Binding-site contacts:
Ligand atom O contacts residue THR59 of chain 1.D at 3.3 Å.
Ligand atom SG contacts residue ASP44 of chain 1.D at 3.4 Å (salt-bridge).
Ligand atom N contacts residue GLU41 of chain 1.D at 2.9 Å (salt-bridge).
Ligand atom CZ contacts residue ILE37 of chain 1.D at 3.7 Å (hydrophobic).
Ligand atom CB contacts residue MET98 of chain 1.D at 3.5 Å (hydrophobic).
Ligand atom N contacts residue GLU41 of chain 1.D at 2.9 Å (salt-bridge).
Ligand atom CD2 contacts residue ARG96 of chain 1.D at 3.3 Å.
Ligand atom CH2 contacts residue ASP105 of chain 1.D at 3.6 Å.
Ligand atom CB contacts residue TYR39 of chain 1.D at 3.5 Å (hydrophobic).
Ligand atom CB contacts residue TYR39 of chain 1.D at 3.4 Å (hydrophobic).
Ligand atom CB contacts residue GLU41 of chain 1.D at 3.7 Å.
Ligand atom CA contacts residue GLU41 of chain 1.D at 3.6 Å.
Ligand atom O contacts residue ARG96 of chain 1.D at 3.5 Å (salt-bridge).
Ligand atom CE contacts residue VAL51 of chain 1.D at 3.5 Å (hydrophobic).
Ligand atom CG contacts residue TYR39 of chain 1.D at 3.6 Å (hydrophobic).
Ligand atom CD1 contacts residue MET98 of chain 1.D at 3.6 Å (hydrophobic).
Ligand atom CD2 contacts residue TYR39 of chain 1.D at 3.3 Å (hydrophobic).
Ligand atom CB contacts residue GLU43 of chain 1.D at 3.6 Å.
Ligand atom CB contacts residue ASP44 of chain 1.D at 3.6 Å.
Ligand atom CD2 contacts residue GLN49 of chain 1.D at 3.6 Å.
Ligand atom CE2 contacts residue TYR39 of chain 1.D at 3.5 Å (hydrophobic).
Ligand atom C contacts residue GLU41 of chain 1.D at 3.6 Å.
Ligand atom C1 contacts residue GLN49 of chain 1.D at 3.5 Å.
Ligand atom CA contacts residue ASP44 of chain 1.D at 3.6 Å.
Ligand atom CD2 contacts residue TYR106 of chain 1.D at 3.5 Å (hydrophobic).
Ligand atom CG contacts residue MET98 of chain 1.D at 3.6 Å (hydrophobic).
Ligand atom CB contacts residue GLU41 of chain 1.D at 3.5 Å.
Ligand atom CZ3 contacts residue ASP105 of chain 1.D at 3.5 Å.
Ligand atom CB contacts residue MET98 of chain 1.D at 3.1 Å (hydrophobic).
Ligand atom CB contacts residue GLU41 of chain 1.D at 3.1 Å.
Ligand atom CE1 contacts residue ILE99 of chain 1.D at 3.6 Å (hydrophobic).
Ligand atom CE2 contacts residue GLN49 of chain 1.D at 3.6 Å.
Ligand atom O contacts residue ASN46 of chain 1.D at 2.9 Å (h-bond).
Ligand atom CE1 contacts residue THR59 of chain 1.D at 3.6 Å.
Ligand atom CE1 contacts residue SER100 of chain 1.D at 3.5 Å.
Ligand atom CZ contacts residue SER100 of chain 1.D at 3.6 Å.
Ligand atom CA contacts residue GLU41 of chain 1.D at 3.8 Å.
Ligand atom CZ contacts residue MET98 of chain 1.D at 3.6 Å (hydrophobic).
Ligand atom CH2 contacts residue ALA104 of chain 1.D at 3.7 Å (hydrophobic).
Ligand atom CA contacts residue GLU41 of chain 1.D at 3.4 Å.

The protein below binds the small molecule below.
Small molecule (SMILES): CCCC[C@H]1C(=O)N(C)CC(=O)N[C@@H](CC(=O)O)C(=O)N[C@@H](C(C)C)C(=O)N(C)[C@@H](Cc2ccccc2)C(=O)N[C@@H](Cc2ccc(O)cc2)C(=O)N(C)CC(=O)N[C@@H](CC2=c3ccccc3=NC2)C(=O)N[C@@H](Cc2ccc(O)cc2)C(=O)N[C@@H](CC(C)C)C(=O)N[C@H](C(=O)N[C@@H](CCCCN)C(N)=O)CSCC(=O)N[C@@H](Cc2ccccc2)C(=O)N(C)[C@@H](Cc2ccccc2)C(=O)N1C

Sequence of chain 1.D:
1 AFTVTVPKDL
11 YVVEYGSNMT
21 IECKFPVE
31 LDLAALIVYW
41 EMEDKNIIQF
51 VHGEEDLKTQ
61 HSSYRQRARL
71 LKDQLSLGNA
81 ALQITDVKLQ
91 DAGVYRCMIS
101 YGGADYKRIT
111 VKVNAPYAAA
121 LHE